Binding-site contacts:
Ligand atom FAH contacts residue GLU378 of chain 1.A at 3.5 Å.
Ligand atom FAI contacts residue GLU125 of chain 1.A at 3.5 Å.
Ligand atom CAM contacts residue TYR386 of chain 1.A at 3.5 Å (hydrophobic).
Ligand atom CAK contacts residue TYR381 of chain 1.A at 3.5 Å (hydrophobic).
Ligand atom NAP contacts residue ALA267 of chain 1.A at 3.0 Å (h-bond).
Ligand atom CAZ contacts residue MET840 of chain 1.A at 3.5 Å (hydrophobic).
Ligand atom OAF contacts residue GLU303 of chain 1.A at 2.5 Å (salt-bridge).
Ligand atom C contacts residue TYR386 of chain 1.A at 3.2 Å (hydrophobic).
Ligand atom CAZ contacts residue GLU125 of chain 1.A at 3.1 Å.
Ligand atom OAF contacts residue GLU269 of chain 1.A at 3.0 Å (salt-bridge).
Ligand atom CAU contacts residue GLU125 of chain 1.A at 3.4 Å.
Ligand atom FAG contacts residue THR111 of chain 1.A at 3.5 Å.
Ligand atom O contacts residue GLU325 of chain 1.A at 2.8 Å (salt-bridge).
Ligand atom CAL contacts residue VAL265 of chain 1.A at 3.5 Å (hydrophobic).
Ligand atom OAF contacts residue HIS302 of chain 1.A at 3.2 Å.
Ligand atom FAH contacts residue ALA126 of chain 1.A at 3.4 Å.
Ligand atom NAP contacts residue GLU303 of chain 1.A at 3.1 Å (salt-bridge).
Ligand atom OAD contacts residue ALA267 of chain 1.A at 2.8 Å (h-bond).
Ligand atom CAC contacts residue HIS302 of chain 1.A at 3.6 Å.
Ligand atom CAV contacts residue GLU125 of chain 1.A at 3.2 Å.
Ligand atom NAP contacts residue ZN1 of chain 1.B at 3.0 Å.
Ligand atom CAN contacts residue GLN123 of chain 1.A at 3.5 Å.
Ligand atom CA contacts residue TYR386 of chain 1.A at 3.4 Å (hydrophobic).
Ligand atom O contacts residue TYR386 of chain 1.A at 2.4 Å (h-bond).
Ligand atom FAI contacts residue GLU378 of chain 1.A at 3.3 Å.
Ligand atom CAU contacts residue MET840 of chain 1.A at 3.5 Å (hydrophobic).
Ligand atom O contacts residue HIS302 of chain 1.A at 3.5 Å (h-bond).
Ligand atom CAL contacts residue ALA267 of chain 1.A at 3.2 Å (hydrophobic).
Ligand atom OAF contacts residue ZN1 of chain 1.B at 2.3 Å.
Ligand atom FAI contacts residue THR111 of chain 1.A at 3.5 Å.
Ligand atom OAD contacts residue GLY266 of chain 1.A at 3.1 Å.
Ligand atom O contacts residue ZN1 of chain 1.B at 2.2 Å.
Ligand atom FAG contacts residue GLN123 of chain 1.A at 3.3 Å.
Ligand atom C contacts residue ZN1 of chain 1.B at 2.9 Å.
Ligand atom OAF contacts residue HIS306 of chain 1.A at 3.3 Å.
Ligand atom FAI contacts residue MET840 of chain 1.A at 3.6 Å.
Ligand atom FAG contacts residue ASN264 of chain 1.A at 3.3 Å.
Ligand atom N contacts residue ALA267 of chain 1.A at 2.9 Å (h-bond).
Ligand atom CAY contacts residue TYR386 of chain 1.A at 3.6 Å (hydrophobic).
Ligand atom CAJ contacts residue VAL265 of chain 1.A at 3.6 Å (hydrophobic).

A protein and the small-molecule ligand that binds it are described below.
Small molecule (SMILES): CC(C)(C)OC(=O)N[C@H](C(=O)NO)c1ccc(-c2cc(F)c(F)c(F)c2)cc1

Sequence of chain 1.A:
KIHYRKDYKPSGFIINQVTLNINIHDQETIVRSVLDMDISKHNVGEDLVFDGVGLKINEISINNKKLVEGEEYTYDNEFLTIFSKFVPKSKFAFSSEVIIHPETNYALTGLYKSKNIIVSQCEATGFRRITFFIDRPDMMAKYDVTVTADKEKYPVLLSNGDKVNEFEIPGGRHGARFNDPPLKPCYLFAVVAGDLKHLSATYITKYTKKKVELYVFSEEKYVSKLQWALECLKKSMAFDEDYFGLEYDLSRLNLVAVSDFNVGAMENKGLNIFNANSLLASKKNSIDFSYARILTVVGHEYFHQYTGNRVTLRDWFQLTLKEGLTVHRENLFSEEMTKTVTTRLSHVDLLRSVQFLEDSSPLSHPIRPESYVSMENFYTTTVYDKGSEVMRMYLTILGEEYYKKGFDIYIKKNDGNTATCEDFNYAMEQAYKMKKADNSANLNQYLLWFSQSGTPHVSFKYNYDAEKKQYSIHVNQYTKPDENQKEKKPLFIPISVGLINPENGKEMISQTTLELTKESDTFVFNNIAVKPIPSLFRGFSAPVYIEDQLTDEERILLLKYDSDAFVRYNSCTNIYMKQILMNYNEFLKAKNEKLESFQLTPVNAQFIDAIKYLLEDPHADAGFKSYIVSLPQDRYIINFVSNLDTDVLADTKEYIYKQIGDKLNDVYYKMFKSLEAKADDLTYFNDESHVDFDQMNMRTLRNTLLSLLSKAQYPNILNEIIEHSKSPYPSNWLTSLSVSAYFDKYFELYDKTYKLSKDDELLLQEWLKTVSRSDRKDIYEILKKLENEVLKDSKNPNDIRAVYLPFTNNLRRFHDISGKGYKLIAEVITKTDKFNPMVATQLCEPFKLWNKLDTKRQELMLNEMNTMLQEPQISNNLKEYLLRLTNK